Binding-site contacts:
Ligand atom CAF contacts residue NAP1 of chain 1.W at 3.0 Å.
Ligand atom CAO contacts residue VAL227 of chain 1.H at 3.5 Å (hydrophobic).
Ligand atom CAA contacts residue VAL227 of chain 1.H at 3.6 Å (hydrophobic).
Ligand atom CAJ contacts residue SER223 of chain 1.H at 3.1 Å.
Ligand atom CAA contacts residue GLY228 of chain 1.H at 3.5 Å.
Ligand atom CAK contacts residue NAP1 of chain 1.W at 3.5 Å.
Ligand atom CAN contacts residue VAL227 of chain 1.H at 3.5 Å (hydrophobic).
Ligand atom NAS contacts residue PHE122 of chain 1.H at 3.5 Å.
Ligand atom CBB contacts residue ALA123 of chain 1.H at 3.6 Å (hydrophobic).
Ligand atom OAB contacts residue ALA123 of chain 1.H at 3.7 Å.
Ligand atom CAN contacts residue ILE233 of chain 1.H at 3.4 Å (hydrophobic).
Ligand atom CAZ contacts residue ALA123 of chain 1.H at 3.5 Å (hydrophobic).
Ligand atom OAU contacts residue NAP1 of chain 1.W at 3.1 Å (h-bond).
Ligand atom CAA contacts residue GLN181 of chain 1.H at 3.2 Å.
Ligand atom CAE contacts residue SER223 of chain 1.H at 3.6 Å.
Ligand atom CAL contacts residue MET125 of chain 1.H at 3.5 Å (hydrophobic).
Ligand atom CAG contacts residue SER223 of chain 1.H at 3.7 Å.
Ligand atom OAC contacts residue NAP1 of chain 1.W at 2.6 Å (h-bond).
Ligand atom CAI contacts residue VAL227 of chain 1.H at 3.7 Å (hydrophobic).
Ligand atom OAC contacts residue LYS190 of chain 1.H at 3.7 Å.
Ligand atom CAP contacts residue TYR173 of chain 1.H at 3.6 Å (hydrophobic).
Ligand atom OAC contacts residue TYR183 of chain 1.H at 2.3 Å (h-bond).
Ligand atom CAR contacts residue NAP1 of chain 1.W at 3.1 Å.
Ligand atom CAH contacts residue SER223 of chain 1.H at 3.5 Å.
Ligand atom OAT contacts residue ALA123 of chain 1.H at 3.3 Å (h-bond).
Ligand atom CAH contacts residue ALA121 of chain 1.H at 3.5 Å (hydrophobic).
Ligand atom OAB contacts residue MET125 of chain 1.H at 3.6 Å.
Ligand atom CAM contacts residue TYR183 of chain 1.H at 3.2 Å (hydrophobic).
Ligand atom CBB contacts residue PHE122 of chain 1.H at 3.7 Å (hydrophobic).
Ligand atom CAW contacts residue NAP1 of chain 1.W at 3.5 Å.
Ligand atom CAV contacts residue NAP1 of chain 1.W at 3.1 Å.
Ligand atom CBA contacts residue NAP1 of chain 1.W at 3.5 Å.
Ligand atom CAO contacts residue ILE233 of chain 1.H at 3.7 Å (hydrophobic).
Ligand atom NAS contacts residue ALA123 of chain 1.H at 2.7 Å (h-bond).
Ligand atom CAI contacts residue SER223 of chain 1.H at 3.7 Å.
Ligand atom CAY contacts residue SER223 of chain 1.H at 3.4 Å.
Ligand atom CAM contacts residue NAP1 of chain 1.W at 3.6 Å.
Ligand atom CAW contacts residue TYR183 of chain 1.H at 3.3 Å (hydrophobic).
Ligand atom OAB contacts residue PHE122 of chain 1.H at 3.7 Å.
Ligand atom CAA contacts residue ILE233 of chain 1.H at 3.3 Å (hydrophobic).

This small molecule binds to this protein.
Small molecule (SMILES): CCCCCCc1ccc(Oc2ccc(Oc3cccc(O)n3)cc2)c(O)c1

Sequence of chain 1.H:
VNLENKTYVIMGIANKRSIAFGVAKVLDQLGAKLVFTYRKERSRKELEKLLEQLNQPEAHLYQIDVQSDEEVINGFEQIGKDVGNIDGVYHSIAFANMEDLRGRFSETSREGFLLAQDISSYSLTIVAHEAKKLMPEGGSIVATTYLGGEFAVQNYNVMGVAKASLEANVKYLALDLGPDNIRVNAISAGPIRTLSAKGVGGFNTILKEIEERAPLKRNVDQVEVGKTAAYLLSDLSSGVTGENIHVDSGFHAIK